Sequence of chain 1.C:
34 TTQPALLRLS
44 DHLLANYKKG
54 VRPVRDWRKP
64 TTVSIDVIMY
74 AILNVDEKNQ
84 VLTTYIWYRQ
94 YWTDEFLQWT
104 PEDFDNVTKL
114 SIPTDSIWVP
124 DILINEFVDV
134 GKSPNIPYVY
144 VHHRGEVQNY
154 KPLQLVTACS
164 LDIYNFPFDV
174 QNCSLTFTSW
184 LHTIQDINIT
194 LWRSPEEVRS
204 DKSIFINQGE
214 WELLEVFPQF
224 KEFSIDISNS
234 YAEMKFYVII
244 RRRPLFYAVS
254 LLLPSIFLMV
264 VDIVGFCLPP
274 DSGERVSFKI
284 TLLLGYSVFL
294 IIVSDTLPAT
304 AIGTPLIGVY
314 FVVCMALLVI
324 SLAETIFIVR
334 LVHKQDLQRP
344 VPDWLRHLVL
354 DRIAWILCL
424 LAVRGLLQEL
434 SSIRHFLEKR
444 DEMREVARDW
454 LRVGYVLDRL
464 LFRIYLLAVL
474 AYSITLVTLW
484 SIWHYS

This small molecule binds to this protein.
Small molecule (SMILES): CN1[C@@H]2CCC[C@H]1CC(NC(=O)c1nn(C)c3ccccc13)C2

Sequence of chain 1.B:
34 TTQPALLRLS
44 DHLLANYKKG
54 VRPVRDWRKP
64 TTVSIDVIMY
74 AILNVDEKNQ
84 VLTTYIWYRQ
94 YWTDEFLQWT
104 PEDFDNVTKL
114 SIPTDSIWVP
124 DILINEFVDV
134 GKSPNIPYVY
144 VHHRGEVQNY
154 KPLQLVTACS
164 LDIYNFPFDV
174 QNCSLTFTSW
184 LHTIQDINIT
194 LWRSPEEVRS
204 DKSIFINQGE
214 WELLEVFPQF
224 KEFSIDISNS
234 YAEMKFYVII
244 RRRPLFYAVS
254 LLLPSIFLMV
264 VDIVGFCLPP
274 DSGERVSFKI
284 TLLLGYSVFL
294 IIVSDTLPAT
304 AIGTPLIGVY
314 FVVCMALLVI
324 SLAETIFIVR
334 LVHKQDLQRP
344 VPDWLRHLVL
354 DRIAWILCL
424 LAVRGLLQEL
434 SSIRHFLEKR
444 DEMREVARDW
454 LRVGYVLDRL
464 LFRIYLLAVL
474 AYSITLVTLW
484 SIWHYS

Binding-site contacts:
Ligand atom C21 contacts residue TRP90 of chain 1.B at 3.8 Å (hydrophobic).
Ligand atom C01 contacts residue SER182 of chain 1.C at 3.4 Å.
Ligand atom C22 contacts residue ARG92 of chain 1.B at 3.8 Å.
Ligand atom C20 contacts residue ILE71 of chain 1.B at 3.8 Å (hydrophobic).
Ligand atom N15 contacts residue ILE228 of chain 1.C at 3.6 Å.
Ligand atom C20 contacts residue VAL70 of chain 1.B at 4.0 Å (hydrophobic).
Ligand atom C19 contacts residue ILE71 of chain 1.B at 4.0 Å (hydrophobic).
Ligand atom C06 contacts residue ASN128 of chain 1.C at 4.0 Å.
Ligand atom C05 contacts residue PHE226 of chain 1.C at 3.6 Å (hydrophobic).
Ligand atom C23 contacts residue ILE71 of chain 1.B at 3.9 Å (hydrophobic).
Ligand atom C03 contacts residue TYR234 of chain 1.C at 3.9 Å (hydrophobic).
Ligand atom C06 contacts residue TRP90 of chain 1.B at 3.9 Å (hydrophobic).
Ligand atom C19 contacts residue ASP69 of chain 1.B at 4.1 Å.
Ligand atom C21 contacts residue ASP69 of chain 1.B at 4.0 Å.
Ligand atom C22 contacts residue TRP90 of chain 1.B at 4.1 Å (hydrophobic).
Ligand atom C19 contacts residue ARG92 of chain 1.B at 3.9 Å.
Ligand atom C21 contacts residue ARG92 of chain 1.B at 3.8 Å.
Ligand atom C22 contacts residue ILE71 of chain 1.B at 3.8 Å (hydrophobic).
Ligand atom C09 contacts residue TRP183 of chain 1.C at 4.0 Å (hydrophobic).
Ligand atom C17 contacts residue ILE228 of chain 1.C at 3.8 Å (hydrophobic).
Ligand atom N16 contacts residue ILE228 of chain 1.C at 4.0 Å.
Ligand atom C18 contacts residue ILE71 of chain 1.B at 4.0 Å (hydrophobic).
Ligand atom C21 contacts residue ILE71 of chain 1.B at 3.8 Å (hydrophobic).
Ligand atom C21 contacts residue VAL70 of chain 1.B at 4.1 Å (hydrophobic).
Ligand atom C23 contacts residue ARG92 of chain 1.B at 4.1 Å.
Ligand atom C08 contacts residue TRP183 of chain 1.C at 3.5 Å (hydrophobic).
Ligand atom C07 contacts residue ASN128 of chain 1.C at 3.5 Å.
Ligand atom C20 contacts residue ARG196 of chain 1.B at 3.5 Å.
Ligand atom C10 contacts residue TRP183 of chain 1.C at 3.5 Å (hydrophobic).
Ligand atom C04 contacts residue TYR234 of chain 1.C at 3.6 Å (hydrophobic).
Ligand atom C01 contacts residue THR181 of chain 1.C at 3.7 Å.
Ligand atom C19 contacts residue ARG196 of chain 1.B at 3.3 Å.
Ligand atom C18 contacts residue ARG92 of chain 1.B at 4.0 Å.
Ligand atom C08 contacts residue TRP90 of chain 1.B at 4.2 Å (hydrophobic).
Ligand atom O13 contacts residue TYR153 of chain 1.B at 3.5 Å.
Ligand atom C20 contacts residue ASP69 of chain 1.B at 3.5 Å.
Ligand atom C20 contacts residue ARG92 of chain 1.B at 3.9 Å.
Ligand atom C01 contacts residue ASN128 of chain 1.C at 4.1 Å.
Ligand atom C12 contacts residue TYR153 of chain 1.B at 4.1 Å (hydrophobic).
Ligand atom C01 contacts residue TRP183 of chain 1.C at 4.2 Å (hydrophobic).